The protein below binds the small molecule below.
Small molecule (SMILES): CC(=O)N[C@H]1[C@H](O[C@H]2[C@H](O)[C@@H](NC(C)=O)CO[C@@H]2CO)O[C@H](CO)[C@@H](O)[C@@H]1O

Sequence of chain 1.A:
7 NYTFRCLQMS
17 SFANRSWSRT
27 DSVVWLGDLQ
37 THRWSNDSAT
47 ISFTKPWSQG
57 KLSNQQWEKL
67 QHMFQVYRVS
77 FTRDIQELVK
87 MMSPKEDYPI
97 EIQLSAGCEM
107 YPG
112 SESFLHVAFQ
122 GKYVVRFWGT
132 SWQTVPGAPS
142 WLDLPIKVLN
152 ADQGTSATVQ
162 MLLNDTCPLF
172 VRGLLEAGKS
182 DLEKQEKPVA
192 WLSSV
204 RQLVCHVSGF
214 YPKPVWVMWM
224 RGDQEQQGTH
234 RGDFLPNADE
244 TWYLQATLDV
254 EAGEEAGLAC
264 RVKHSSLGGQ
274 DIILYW

Binding-site contacts:
Ligand atom C8 contacts residue ARG25 of chain 1.A at 4.2 Å.
Ligand atom C8 contacts residue SER24 of chain 1.A at 3.7 Å.
Ligand atom C5 contacts residue ASN42 of chain 1.A at 3.6 Å.
Ligand atom C3 contacts residue ASN42 of chain 1.A at 3.8 Å.
Ligand atom C7 contacts residue ASN42 of chain 1.A at 3.5 Å.
Ligand atom O5 contacts residue ASN42 of chain 1.A at 2.3 Å (h-bond).
Ligand atom O6 contacts residue ARG74 of chain 1.A at 4.2 Å.
Ligand atom C2 contacts residue SER24 of chain 1.A at 3.9 Å.
Ligand atom C2 contacts residue ASN42 of chain 1.A at 2.5 Å.
Ligand atom N2 contacts residue ARG25 of chain 1.A at 4.4 Å.
Ligand atom N2 contacts residue ASN42 of chain 1.A at 3.0 Å (h-bond).
Ligand atom C7 contacts residue SER24 of chain 1.A at 3.8 Å.
Ligand atom C1 contacts residue SER24 of chain 1.A at 3.9 Å.
Ligand atom O7 contacts residue ASN42 of chain 1.A at 3.7 Å.
Ligand atom C7 contacts residue ARG25 of chain 1.A at 4.5 Å.
Ligand atom N2 contacts residue SER24 of chain 1.A at 3.0 Å (h-bond).
Ligand atom C3 contacts residue SER24 of chain 1.A at 4.2 Å.
Ligand atom C8 contacts residue TRP23 of chain 1.A at 3.5 Å (hydrophobic).
Ligand atom C1 contacts residue ASN42 of chain 1.A at 1.4 Å.
Ligand atom C8 contacts residue VAL75 of chain 1.A at 4.4 Å (hydrophobic).
Ligand atom O6 contacts residue ASN42 of chain 1.A at 4.2 Å.
Ligand atom C4 contacts residue ASN42 of chain 1.A at 4.3 Å.